A protein and the small-molecule ligand that binds it are described below.
Small molecule (SMILES): CC(=O)N[C@@H]1[C@@H](O)[C@H](O)[C@@H](CO)O[C@H]1O

Sequence of chain 1.C:
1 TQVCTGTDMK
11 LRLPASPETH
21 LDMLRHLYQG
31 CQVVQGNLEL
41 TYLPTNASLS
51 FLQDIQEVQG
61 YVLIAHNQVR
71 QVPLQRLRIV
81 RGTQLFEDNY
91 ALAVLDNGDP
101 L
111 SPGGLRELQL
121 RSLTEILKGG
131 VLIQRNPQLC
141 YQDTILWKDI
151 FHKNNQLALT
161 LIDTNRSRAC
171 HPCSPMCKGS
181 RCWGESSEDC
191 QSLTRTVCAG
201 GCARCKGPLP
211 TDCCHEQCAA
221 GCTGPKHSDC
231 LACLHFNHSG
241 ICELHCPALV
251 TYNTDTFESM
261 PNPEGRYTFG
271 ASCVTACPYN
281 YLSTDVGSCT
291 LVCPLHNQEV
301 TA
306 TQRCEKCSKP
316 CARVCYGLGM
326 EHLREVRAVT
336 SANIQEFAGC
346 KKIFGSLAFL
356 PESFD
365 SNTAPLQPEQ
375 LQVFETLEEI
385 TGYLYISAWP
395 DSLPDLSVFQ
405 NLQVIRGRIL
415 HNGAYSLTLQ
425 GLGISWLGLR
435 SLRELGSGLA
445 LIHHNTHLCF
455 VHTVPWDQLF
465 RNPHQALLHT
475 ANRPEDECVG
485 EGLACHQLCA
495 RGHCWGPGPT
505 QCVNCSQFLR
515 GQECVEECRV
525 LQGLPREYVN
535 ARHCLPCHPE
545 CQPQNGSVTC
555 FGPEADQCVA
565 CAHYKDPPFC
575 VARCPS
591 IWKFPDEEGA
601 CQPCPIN

Binding-site contacts:
Ligand atom O7 contacts residue ALA232 of chain 1.C at 4.3 Å.
Ligand atom O5 contacts residue GLY240 of chain 1.C at 4.3 Å.
Ligand atom C5 contacts residue ASN237 of chain 1.C at 3.7 Å.
Ligand atom C5 contacts residue GLY240 of chain 1.C at 4.2 Å.
Ligand atom C1 contacts residue ASN237 of chain 1.C at 1.4 Å.
Ligand atom C8 contacts residue ALA232 of chain 1.C at 3.7 Å (hydrophobic).
Ligand atom C7 contacts residue CYS233 of chain 1.C at 4.2 Å (hydrophobic).
Ligand atom O7 contacts residue ASN237 of chain 1.C at 3.7 Å.
Ligand atom O7 contacts residue LEU231 of chain 1.C at 4.4 Å.
Ligand atom C3 contacts residue ASN237 of chain 1.C at 3.7 Å.
Ligand atom C8 contacts residue CYS233 of chain 1.C at 3.8 Å (hydrophobic).
Ligand atom O6 contacts residue GLN2 of chain 1.C at 4.2 Å.
Ligand atom N2 contacts residue ASN237 of chain 1.C at 2.8 Å (h-bond).
Ligand atom C4 contacts residue ASN237 of chain 1.C at 4.2 Å.
Ligand atom C8 contacts residue CYS230 of chain 1.C at 3.4 Å (hydrophobic).
Ligand atom C1 contacts residue GLY240 of chain 1.C at 3.8 Å.
Ligand atom C8 contacts residue LEU231 of chain 1.C at 4.1 Å (hydrophobic).
Ligand atom C7 contacts residue ASN237 of chain 1.C at 3.5 Å.
Ligand atom C6 contacts residue GLN2 of chain 1.C at 4.5 Å.
Ligand atom O7 contacts residue GLU57 of chain 1.C at 4.0 Å.
Ligand atom O5 contacts residue ASN237 of chain 1.C at 2.4 Å (h-bond).
Ligand atom C2 contacts residue ASN237 of chain 1.C at 2.3 Å.
Ligand atom C8 contacts residue CYS242 of chain 1.C at 3.9 Å (hydrophobic).